A protein and the small-molecule ligand that binds it are described below.
Small molecule (SMILES): CC(=O)N[C@@H]1[C@@H](O)[C@H](O)[C@@H](CO)O[C@H]1O

Binding-site contacts:
Ligand atom C7 contacts residue VAL138 of chain 1.A at 4.3 Å (hydrophobic).
Ligand atom C8 contacts residue PHE243 of chain 1.A at 4.3 Å (hydrophobic).
Ligand atom C2 contacts residue ASN146 of chain 1.A at 2.4 Å.
Ligand atom O5 contacts residue ASN146 of chain 1.A at 2.3 Å (h-bond).
Ligand atom N2 contacts residue SER308 of chain 1.A at 2.7 Å (h-bond).
Ligand atom O5 contacts residue VAL307 of chain 1.A at 4.1 Å.
Ligand atom C5 contacts residue VAL307 of chain 1.A at 3.4 Å (hydrophobic).
Ligand atom C7 contacts residue ASN244 of chain 1.A at 4.4 Å.
Ligand atom C2 contacts residue VAL307 of chain 1.A at 4.3 Å (hydrophobic).
Ligand atom O7 contacts residue VAL138 of chain 1.A at 4.1 Å.
Ligand atom C3 contacts residue ASP95 of chain 1.A at 4.3 Å.
Ligand atom C1 contacts residue SER308 of chain 1.A at 3.8 Å.
Ligand atom C4 contacts residue VAL307 of chain 1.A at 4.0 Å (hydrophobic).
Ligand atom C4 contacts residue ASN146 of chain 1.A at 4.2 Å.
Ligand atom C1 contacts residue VAL307 of chain 1.A at 3.9 Å (hydrophobic).
Ligand atom C7 contacts residue SER308 of chain 1.A at 3.6 Å.
Ligand atom C3 contacts residue VAL307 of chain 1.A at 3.7 Å (hydrophobic).
Ligand atom C2 contacts residue SER308 of chain 1.A at 3.6 Å.
Ligand atom C8 contacts residue SER308 of chain 1.A at 3.5 Å.
Ligand atom C3 contacts residue SER308 of chain 1.A at 4.0 Å.
Ligand atom O6 contacts residue LYS136 of chain 1.A at 3.3 Å (salt-bridge).
Ligand atom C5 contacts residue ASN146 of chain 1.A at 3.6 Å.
Ligand atom C3 contacts residue CYS306 of chain 1.A at 4.3 Å (hydrophobic).
Ligand atom O5 contacts residue LYS136 of chain 1.A at 3.7 Å.
Ligand atom C3 contacts residue ASN146 of chain 1.A at 3.8 Å.
Ligand atom C8 contacts residue LEU145 of chain 1.A at 3.7 Å (hydrophobic).
Ligand atom C7 contacts residue ASN146 of chain 1.A at 3.6 Å.
Ligand atom O7 contacts residue ASN244 of chain 1.A at 4.3 Å.
Ligand atom O4 contacts residue VAL307 of chain 1.A at 4.0 Å.
Ligand atom C6 contacts residue VAL307 of chain 1.A at 4.3 Å (hydrophobic).
Ligand atom O7 contacts residue PRO96 of chain 1.A at 3.8 Å.
Ligand atom C4 contacts residue ASP95 of chain 1.A at 3.9 Å.
Ligand atom C1 contacts residue ASN146 of chain 1.A at 1.4 Å.
Ligand atom O3 contacts residue ASP95 of chain 1.A at 3.9 Å.
Ligand atom O3 contacts residue CYS306 of chain 1.A at 3.3 Å (h-bond).
Ligand atom N2 contacts residue ASN146 of chain 1.A at 3.0 Å (h-bond).
Ligand atom C8 contacts residue ASN244 of chain 1.A at 3.9 Å.
Ligand atom O7 contacts residue ASN146 of chain 1.A at 3.8 Å.
Ligand atom C8 contacts residue VAL138 of chain 1.A at 4.0 Å (hydrophobic).
Ligand atom C6 contacts residue LYS136 of chain 1.A at 4.3 Å.

Sequence of chain 1.A:
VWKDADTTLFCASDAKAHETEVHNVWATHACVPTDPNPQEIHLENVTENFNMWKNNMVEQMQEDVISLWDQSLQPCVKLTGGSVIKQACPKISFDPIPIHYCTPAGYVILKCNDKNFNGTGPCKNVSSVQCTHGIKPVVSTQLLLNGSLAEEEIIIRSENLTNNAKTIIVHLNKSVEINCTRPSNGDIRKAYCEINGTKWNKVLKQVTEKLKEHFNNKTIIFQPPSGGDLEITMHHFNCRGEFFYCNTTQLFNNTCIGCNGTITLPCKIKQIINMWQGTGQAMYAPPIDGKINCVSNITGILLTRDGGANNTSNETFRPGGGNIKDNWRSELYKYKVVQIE